The protein below binds the small molecule below.
Small molecule (SMILES): O=C(O)C(=O)CO

Sequence of chain 2.D:
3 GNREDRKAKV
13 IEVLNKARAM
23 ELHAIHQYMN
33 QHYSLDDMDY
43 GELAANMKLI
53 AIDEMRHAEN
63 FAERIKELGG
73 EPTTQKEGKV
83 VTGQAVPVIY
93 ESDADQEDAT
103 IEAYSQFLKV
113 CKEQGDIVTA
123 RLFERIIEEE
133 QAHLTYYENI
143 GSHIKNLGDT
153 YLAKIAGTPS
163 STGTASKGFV

Binding-site contacts:
Ligand atom C2 contacts residue GLU131 of chain 2.D at 3.9 Å.
Ligand atom C1 contacts residue GLU131 of chain 2.D at 3.7 Å.
Ligand atom C3 contacts residue HIS59 of chain 2.D at 4.4 Å.
Ligand atom O4 contacts residue ASN62 of chain 2.D at 4.1 Å.
Ligand atom C3 contacts residue ILE128 of chain 2.D at 4.3 Å (hydrophobic).
Ligand atom C2 contacts residue ASN62 of chain 2.D at 4.5 Å.
Ligand atom C1 contacts residue ARG127 of chain 2.D at 3.6 Å.
Ligand atom O4 contacts residue GLU131 of chain 2.D at 3.1 Å (salt-bridge).
Ligand atom C3 contacts residue ASN62 of chain 2.D at 4.5 Å.
Ligand atom C3 contacts residue GLU131 of chain 2.D at 3.0 Å.
Ligand atom O1 contacts residue ARG127 of chain 2.D at 2.7 Å.
Ligand atom O3 contacts residue ILE128 of chain 2.D at 4.5 Å.
Ligand atom C2 contacts residue ILE128 of chain 2.D at 4.3 Å (hydrophobic).
Ligand atom O3 contacts residue LEU124 of chain 2.D at 3.7 Å.
Ligand atom O3 contacts residue ASN62 of chain 2.D at 3.7 Å.
Ligand atom O4 contacts residue ARG58 of chain 2.D at 4.3 Å.
Ligand atom O4 contacts residue HIS59 of chain 2.D at 3.4 Å.